A protein and the small-molecule ligand that binds it are described below.
Small molecule (SMILES): O=C1CCCc2cc(-c3ccnc(Nc4ccccc4)n3)ccc2N1

Binding-site contacts:
Ligand atom O contacts residue GLU142 of chain 1.A at 3.6 Å.
Ligand atom C12 contacts residue GLU93 of chain 1.A at 3.4 Å.
Ligand atom O contacts residue ASN143 of chain 1.A at 3.7 Å.
Ligand atom C12 contacts residue ALA95 of chain 1.A at 3.6 Å (hydrophobic).
Ligand atom C12 contacts residue ALA42 of chain 1.A at 3.6 Å (hydrophobic).
Ligand atom C11 contacts residue ALA42 of chain 1.A at 3.9 Å (hydrophobic).
Ligand atom C contacts residue GLU142 of chain 1.A at 3.6 Å.
Ligand atom C6 contacts residue LEU145 of chain 1.A at 3.9 Å (hydrophobic).
Ligand atom N1 contacts residue ALA95 of chain 1.A at 2.9 Å (h-bond).
Ligand atom C17 contacts residue GLY98 of chain 1.A at 3.7 Å.
Ligand atom C1 contacts residue GLU142 of chain 1.A at 3.8 Å.
Ligand atom C15 contacts residue GLY98 of chain 1.A at 3.4 Å.
Ligand atom C11 contacts residue LEU145 of chain 1.A at 3.3 Å (hydrophobic).
Ligand atom C13 contacts residue ALA95 of chain 1.A at 3.9 Å (hydrophobic).
Ligand atom N1 contacts residue TYR94 of chain 1.A at 3.8 Å.
Ligand atom C1 contacts residue LYS23 of chain 1.A at 3.7 Å.
Ligand atom C14 contacts residue ALA95 of chain 1.A at 3.6 Å (hydrophobic).
Ligand atom C18 contacts residue GLY98 of chain 1.A at 3.9 Å.
Ligand atom C14 contacts residue GLY98 of chain 1.A at 3.7 Å.
Ligand atom C13 contacts residue LEU145 of chain 1.A at 3.9 Å (hydrophobic).
Ligand atom C16 contacts residue GLY98 of chain 1.A at 3.4 Å.
Ligand atom C2 contacts residue GLU142 of chain 1.A at 3.9 Å.
Ligand atom C6 contacts residue VAL29 of chain 1.A at 3.9 Å (hydrophobic).
Ligand atom C5 contacts residue VAL29 of chain 1.A at 3.7 Å (hydrophobic).
Ligand atom C10 contacts residue LEU145 of chain 1.A at 3.4 Å (hydrophobic).
Ligand atom N3 contacts residue LEU145 of chain 1.A at 3.7 Å.
Ligand atom N1 contacts residue LEU145 of chain 1.A at 3.9 Å.
Ligand atom C3 contacts residue VAL29 of chain 1.A at 3.6 Å (hydrophobic).
Ligand atom N contacts residue GLY24 of chain 1.A at 3.8 Å.
Ligand atom C12 contacts residue LEU145 of chain 1.A at 3.5 Å (hydrophobic).
Ligand atom N2 contacts residue ALA95 of chain 1.A at 3.1 Å (h-bond).
Ligand atom C17 contacts residue ARG19 of chain 1.A at 3.9 Å.
Ligand atom C13 contacts residue LEU21 of chain 1.A at 3.9 Å (hydrophobic).
Ligand atom C19 contacts residue GLY98 of chain 1.A at 3.9 Å.
Ligand atom C16 contacts residue ARG19 of chain 1.A at 3.5 Å.
Ligand atom C19 contacts residue LEU21 of chain 1.A at 3.9 Å (hydrophobic).
Ligand atom C4 contacts residue VAL29 of chain 1.A at 3.4 Å (hydrophobic).
Ligand atom C15 contacts residue ALA95 of chain 1.A at 3.3 Å (hydrophobic).
Ligand atom C12 contacts residue TYR94 of chain 1.A at 3.9 Å (hydrophobic).
Ligand atom C18 contacts residue LEU21 of chain 1.A at 3.4 Å (hydrophobic).

Sequence of chain 1.A:
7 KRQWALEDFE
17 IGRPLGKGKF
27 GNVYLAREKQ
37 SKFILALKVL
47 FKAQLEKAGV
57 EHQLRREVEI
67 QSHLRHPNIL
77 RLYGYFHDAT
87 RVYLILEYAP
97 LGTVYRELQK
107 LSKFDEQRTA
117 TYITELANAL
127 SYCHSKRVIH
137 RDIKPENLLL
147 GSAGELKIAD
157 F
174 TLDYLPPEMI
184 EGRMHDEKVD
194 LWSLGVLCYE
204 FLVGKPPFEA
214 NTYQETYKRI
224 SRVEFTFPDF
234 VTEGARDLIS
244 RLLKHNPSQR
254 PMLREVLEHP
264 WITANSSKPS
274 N